This small molecule binds to this protein.
Small molecule (SMILES): c1cnc2c(c1)ccc1cccnc12

Binding-site contacts:
Ligand atom C1A contacts residue PHN1 of chain 1.G at 3.5 Å.
Ligand atom C4A contacts residue PHN1 of chain 1.G at 3.4 Å.
Ligand atom N10 contacts residue PHN1 of chain 1.G at 3.4 Å.
Ligand atom N1 contacts residue PHN1 of chain 1.G at 3.4 Å.
Ligand atom C3 contacts residue PHN1 of chain 1.G at 3.6 Å.
Ligand atom C9 contacts residue PHN1 of chain 1.G at 3.7 Å.
Ligand atom C2 contacts residue PHN1 of chain 1.G at 3.6 Å.
Ligand atom C8 contacts residue PHN1 of chain 1.G at 4.0 Å.
Ligand atom C6A contacts residue PHN1 of chain 1.G at 3.3 Å.
Ligand atom C5 contacts residue PHN1 of chain 1.G at 3.4 Å.
Ligand atom C4 contacts residue PHN1 of chain 1.G at 3.5 Å.
Ligand atom C6 contacts residue PHN1 of chain 1.G at 3.3 Å.
Ligand atom C10 contacts residue PHN1 of chain 1.G at 3.3 Å.
Ligand atom C7 contacts residue PHN1 of chain 1.G at 3.5 Å.